This protein binds this small molecule.
Small molecule (SMILES): CC(=O)N[C@@H]1[C@@H](O)[C@H](O)[C@@H](CO)O[C@H]1O

Sequence of chain 1.A:
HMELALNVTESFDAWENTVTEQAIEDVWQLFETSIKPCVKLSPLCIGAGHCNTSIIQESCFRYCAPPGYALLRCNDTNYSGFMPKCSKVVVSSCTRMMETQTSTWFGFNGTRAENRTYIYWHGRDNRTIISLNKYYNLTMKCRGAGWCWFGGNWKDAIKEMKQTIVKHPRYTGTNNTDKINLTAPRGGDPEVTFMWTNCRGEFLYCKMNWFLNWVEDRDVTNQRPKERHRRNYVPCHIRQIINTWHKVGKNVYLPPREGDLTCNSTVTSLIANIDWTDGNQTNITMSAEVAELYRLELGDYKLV

Binding-site contacts:
Ligand atom C6 contacts residue SER54 of chain 1.A at 4.3 Å.
Ligand atom C3 contacts residue ASN52 of chain 1.A at 4.0 Å.
Ligand atom O5 contacts residue ASN52 of chain 1.A at 2.4 Å (h-bond).
Ligand atom N2 contacts residue ASN52 of chain 1.A at 3.1 Å (h-bond).
Ligand atom O7 contacts residue ASN52 of chain 1.A at 4.0 Å.
Ligand atom O5 contacts residue LEU44 of chain 1.A at 3.9 Å.
Ligand atom C4 contacts residue ASN52 of chain 1.A at 4.3 Å.
Ligand atom C1 contacts residue ASN52 of chain 1.A at 1.5 Å.
Ligand atom C5 contacts residue ASN52 of chain 1.A at 3.6 Å.
Ligand atom C1 contacts residue LEU44 of chain 1.A at 4.2 Å (hydrophobic).
Ligand atom C7 contacts residue ASN52 of chain 1.A at 4.0 Å.
Ligand atom C2 contacts residue ASN52 of chain 1.A at 2.6 Å.
Ligand atom O6 contacts residue SER54 of chain 1.A at 3.1 Å (h-bond).
Ligand atom O6 contacts residue ILE55 of chain 1.A at 3.9 Å.